A protein and the small-molecule ligand that binds it are described below.
Small molecule (SMILES): CC(=O)N[C@@H]1[C@@H](O)[C@H](O)[C@@H](CO)O[C@H]1O

Binding-site contacts:
Ligand atom C2 contacts residue ASP111 of chain 1.B at 4.3 Å.
Ligand atom C2 contacts residue ASN107 of chain 1.B at 2.5 Å.
Ligand atom O6 contacts residue GLN40 of chain 1.B at 3.3 Å.
Ligand atom C7 contacts residue ASP111 of chain 1.B at 3.4 Å.
Ligand atom C1 contacts residue ASP111 of chain 1.B at 4.1 Å.
Ligand atom O7 contacts residue ASP111 of chain 1.B at 2.9 Å (salt-bridge).
Ligand atom N2 contacts residue ASN107 of chain 1.B at 2.9 Å (h-bond).
Ligand atom C1 contacts residue ASN107 of chain 1.B at 1.4 Å.
Ligand atom C7 contacts residue ASN107 of chain 1.B at 3.7 Å.
Ligand atom C3 contacts residue ASN107 of chain 1.B at 3.8 Å.
Ligand atom O7 contacts residue GLN110 of chain 1.B at 4.4 Å.
Ligand atom O5 contacts residue ASN107 of chain 1.B at 2.4 Å (h-bond).
Ligand atom C8 contacts residue ASN107 of chain 1.B at 4.2 Å.
Ligand atom C5 contacts residue ASN107 of chain 1.B at 3.7 Å.
Ligand atom C4 contacts residue ASN107 of chain 1.B at 4.2 Å.
Ligand atom N2 contacts residue ASP111 of chain 1.B at 3.1 Å (salt-bridge).
Ligand atom O5 contacts residue GLN40 of chain 1.B at 3.6 Å.
Ligand atom C6 contacts residue GLN40 of chain 1.B at 4.2 Å.

Sequence of chain 1.B:
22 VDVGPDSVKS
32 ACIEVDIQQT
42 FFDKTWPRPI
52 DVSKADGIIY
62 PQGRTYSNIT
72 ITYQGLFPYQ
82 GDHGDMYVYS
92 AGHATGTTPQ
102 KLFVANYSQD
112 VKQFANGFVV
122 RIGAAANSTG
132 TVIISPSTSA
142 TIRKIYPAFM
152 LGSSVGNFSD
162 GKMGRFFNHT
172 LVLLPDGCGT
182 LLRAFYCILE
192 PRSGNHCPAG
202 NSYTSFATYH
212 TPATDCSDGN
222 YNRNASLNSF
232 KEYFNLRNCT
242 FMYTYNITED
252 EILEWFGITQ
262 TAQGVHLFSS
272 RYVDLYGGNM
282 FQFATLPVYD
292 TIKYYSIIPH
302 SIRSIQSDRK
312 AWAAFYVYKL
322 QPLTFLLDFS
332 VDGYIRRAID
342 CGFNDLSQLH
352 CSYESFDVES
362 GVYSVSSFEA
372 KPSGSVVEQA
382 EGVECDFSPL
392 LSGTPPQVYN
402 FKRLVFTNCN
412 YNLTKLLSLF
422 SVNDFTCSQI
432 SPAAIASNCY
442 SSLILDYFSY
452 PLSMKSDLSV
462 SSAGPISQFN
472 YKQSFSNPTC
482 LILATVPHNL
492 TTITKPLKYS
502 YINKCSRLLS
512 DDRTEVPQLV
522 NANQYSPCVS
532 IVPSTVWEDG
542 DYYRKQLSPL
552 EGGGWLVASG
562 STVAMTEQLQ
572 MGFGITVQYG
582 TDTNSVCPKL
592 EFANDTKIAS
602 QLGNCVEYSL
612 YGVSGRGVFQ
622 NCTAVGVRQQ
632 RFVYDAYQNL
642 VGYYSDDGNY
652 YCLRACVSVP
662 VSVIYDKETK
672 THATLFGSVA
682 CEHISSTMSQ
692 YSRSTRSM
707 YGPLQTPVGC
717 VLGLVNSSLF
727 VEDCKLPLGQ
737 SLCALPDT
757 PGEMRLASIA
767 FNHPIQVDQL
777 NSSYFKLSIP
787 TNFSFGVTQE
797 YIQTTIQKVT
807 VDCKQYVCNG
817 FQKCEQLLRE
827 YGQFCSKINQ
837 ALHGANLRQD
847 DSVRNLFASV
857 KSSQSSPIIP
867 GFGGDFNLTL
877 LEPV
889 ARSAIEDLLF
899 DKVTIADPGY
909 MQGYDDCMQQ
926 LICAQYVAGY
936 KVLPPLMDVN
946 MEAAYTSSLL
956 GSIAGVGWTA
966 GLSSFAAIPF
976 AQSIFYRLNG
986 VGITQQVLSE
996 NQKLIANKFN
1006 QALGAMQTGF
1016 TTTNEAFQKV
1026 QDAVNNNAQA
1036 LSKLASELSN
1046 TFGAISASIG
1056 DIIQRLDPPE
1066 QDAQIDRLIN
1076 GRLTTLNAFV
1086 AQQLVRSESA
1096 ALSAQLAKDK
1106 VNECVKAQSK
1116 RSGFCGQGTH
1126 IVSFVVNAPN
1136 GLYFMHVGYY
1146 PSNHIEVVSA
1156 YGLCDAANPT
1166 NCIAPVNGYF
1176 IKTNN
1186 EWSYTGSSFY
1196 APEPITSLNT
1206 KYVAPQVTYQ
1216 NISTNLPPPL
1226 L